Sequence of chain 4.A:
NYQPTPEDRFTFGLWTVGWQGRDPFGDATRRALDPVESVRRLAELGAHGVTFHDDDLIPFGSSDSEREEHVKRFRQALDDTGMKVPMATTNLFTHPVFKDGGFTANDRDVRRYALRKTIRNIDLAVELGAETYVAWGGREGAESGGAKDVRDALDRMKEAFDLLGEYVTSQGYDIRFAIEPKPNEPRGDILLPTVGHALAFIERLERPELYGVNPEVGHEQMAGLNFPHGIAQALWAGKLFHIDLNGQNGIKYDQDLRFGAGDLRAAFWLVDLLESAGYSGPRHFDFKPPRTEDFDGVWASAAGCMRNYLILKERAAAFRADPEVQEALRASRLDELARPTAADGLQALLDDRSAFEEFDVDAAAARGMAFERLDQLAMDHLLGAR

A small-molecule ligand and the protein it binds are described below.
Small molecule (SMILES): OC[C@H]1O[C@@H](O)[C@H](O)[C@@H](O)[C@@H]1O

Sequence of chain 2.A:
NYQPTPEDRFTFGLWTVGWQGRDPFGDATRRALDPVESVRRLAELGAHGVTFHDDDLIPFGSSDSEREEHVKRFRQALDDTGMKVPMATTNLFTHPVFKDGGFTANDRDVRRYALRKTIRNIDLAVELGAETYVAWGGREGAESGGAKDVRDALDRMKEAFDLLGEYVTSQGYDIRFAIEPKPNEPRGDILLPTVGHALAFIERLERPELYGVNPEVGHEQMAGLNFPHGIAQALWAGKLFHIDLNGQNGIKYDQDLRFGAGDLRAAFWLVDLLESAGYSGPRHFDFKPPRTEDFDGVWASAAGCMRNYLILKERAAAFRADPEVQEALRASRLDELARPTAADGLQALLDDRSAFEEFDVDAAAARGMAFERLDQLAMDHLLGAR

Binding-site contacts:
Ligand atom O6 contacts residue PHE94 of chain 4.A at 4.1 Å.
Ligand atom C2 contacts residue TRP137 of chain 4.A at 4.1 Å (hydrophobic).
Ligand atom O1 contacts residue HIS54 of chain 4.A at 3.2 Å.
Ligand atom O2 contacts residue PHE26 of chain 2.A at 4.0 Å.
Ligand atom O6 contacts residue HIS54 of chain 4.A at 3.0 Å (h-bond).
Ligand atom O5 contacts residue PHE94 of chain 4.A at 3.9 Å.
Ligand atom O1 contacts residue PHE94 of chain 4.A at 3.2 Å.
Ligand atom C3 contacts residue MG1 of chain 4.B at 2.7 Å.
Ligand atom O6 contacts residue THR91 of chain 4.A at 4.0 Å.
Ligand atom O3 contacts residue HIS220 of chain 4.A at 3.5 Å.
Ligand atom C3 contacts residue ASP287 of chain 4.A at 3.0 Å.
Ligand atom C4 contacts residue GLU181 of chain 4.A at 3.1 Å.
Ligand atom C6 contacts residue THR90 of chain 4.A at 3.5 Å.
Ligand atom O4 contacts residue MG1 of chain 4.B at 2.1 Å.
Ligand atom O5 contacts residue TRP137 of chain 4.A at 3.6 Å.
Ligand atom O4 contacts residue ASP287 of chain 4.A at 2.9 Å (salt-bridge).
Ligand atom O6 contacts residue TRP137 of chain 4.A at 3.5 Å.
Ligand atom C5 contacts residue GLU181 of chain 4.A at 4.0 Å.
Ligand atom O4 contacts residue GLU181 of chain 4.A at 2.4 Å (salt-bridge).
Ligand atom O6 contacts residue THR90 of chain 4.A at 3.0 Å (h-bond).
Ligand atom O5 contacts residue HIS54 of chain 4.A at 2.7 Å (h-bond).
Ligand atom O2 contacts residue TRP16 of chain 4.A at 4.1 Å.
Ligand atom C6 contacts residue HIS54 of chain 4.A at 3.5 Å.
Ligand atom C6 contacts residue TRP137 of chain 4.A at 3.6 Å (hydrophobic).
Ligand atom C1 contacts residue HIS54 of chain 4.A at 3.3 Å.
Ligand atom O3 contacts residue GLU217 of chain 4.A at 3.5 Å (salt-bridge).
Ligand atom O3 contacts residue MG1 of chain 4.B at 2.5 Å.
Ligand atom C6 contacts residue VAL135 of chain 4.A at 4.1 Å (hydrophobic).
Ligand atom C5 contacts residue HIS54 of chain 4.A at 3.3 Å.
Ligand atom C4 contacts residue ASP287 of chain 4.A at 3.6 Å.
Ligand atom C4 contacts residue MG1 of chain 4.B at 2.8 Å.
Ligand atom O3 contacts residue ASP287 of chain 4.A at 3.4 Å (salt-bridge).
Ligand atom C1 contacts residue TRP16 of chain 4.A at 4.0 Å (hydrophobic).
Ligand atom C6 contacts residue GLU181 of chain 4.A at 3.8 Å.
Ligand atom O4 contacts residue ASP245 of chain 4.A at 3.3 Å (salt-bridge).
Ligand atom C3 contacts residue GLU181 of chain 4.A at 3.6 Å.
Ligand atom C4 contacts residue TRP137 of chain 4.A at 4.1 Å (hydrophobic).
Ligand atom O3 contacts residue GLU181 of chain 4.A at 2.9 Å (salt-bridge).
Ligand atom C2 contacts residue ASP287 of chain 4.A at 4.1 Å.
Ligand atom O2 contacts residue ASP287 of chain 4.A at 4.0 Å.